Sequence of chain 1.B:
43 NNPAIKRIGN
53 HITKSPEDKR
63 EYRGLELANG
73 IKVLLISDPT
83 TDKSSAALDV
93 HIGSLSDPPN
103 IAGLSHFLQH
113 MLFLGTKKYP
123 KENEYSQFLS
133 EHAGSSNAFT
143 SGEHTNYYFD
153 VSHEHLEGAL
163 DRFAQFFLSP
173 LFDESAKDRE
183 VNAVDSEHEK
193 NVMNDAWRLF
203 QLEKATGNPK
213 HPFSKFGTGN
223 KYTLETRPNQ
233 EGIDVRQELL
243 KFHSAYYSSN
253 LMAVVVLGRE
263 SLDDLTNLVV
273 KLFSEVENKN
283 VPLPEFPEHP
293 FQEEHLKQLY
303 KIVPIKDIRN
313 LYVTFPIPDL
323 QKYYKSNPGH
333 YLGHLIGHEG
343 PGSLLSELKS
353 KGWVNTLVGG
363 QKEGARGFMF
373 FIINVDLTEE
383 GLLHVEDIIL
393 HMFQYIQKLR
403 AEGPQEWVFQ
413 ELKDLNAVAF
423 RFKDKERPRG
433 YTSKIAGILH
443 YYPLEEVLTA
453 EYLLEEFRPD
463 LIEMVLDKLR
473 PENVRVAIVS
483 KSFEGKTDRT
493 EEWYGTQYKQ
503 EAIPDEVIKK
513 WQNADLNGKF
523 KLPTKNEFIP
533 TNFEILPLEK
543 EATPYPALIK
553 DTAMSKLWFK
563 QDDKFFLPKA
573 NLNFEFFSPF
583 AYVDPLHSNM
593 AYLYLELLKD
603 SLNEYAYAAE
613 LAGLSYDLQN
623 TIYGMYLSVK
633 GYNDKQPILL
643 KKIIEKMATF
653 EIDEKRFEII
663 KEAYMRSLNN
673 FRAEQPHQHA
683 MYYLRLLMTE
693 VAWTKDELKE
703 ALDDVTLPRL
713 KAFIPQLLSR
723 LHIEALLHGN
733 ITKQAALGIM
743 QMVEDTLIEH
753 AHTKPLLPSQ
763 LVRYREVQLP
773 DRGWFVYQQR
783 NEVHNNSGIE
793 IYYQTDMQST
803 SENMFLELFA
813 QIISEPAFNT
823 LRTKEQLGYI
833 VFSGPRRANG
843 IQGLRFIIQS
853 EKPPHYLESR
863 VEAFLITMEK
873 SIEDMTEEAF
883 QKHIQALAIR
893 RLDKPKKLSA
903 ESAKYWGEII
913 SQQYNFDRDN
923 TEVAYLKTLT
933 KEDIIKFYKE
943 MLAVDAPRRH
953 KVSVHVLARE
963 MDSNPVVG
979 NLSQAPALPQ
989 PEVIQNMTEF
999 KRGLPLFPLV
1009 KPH

Binding-site contacts:
Ligand atom C12 contacts residue ASN139 of chain 1.B at 3.8 Å.
Ligand atom N16 contacts residue ZN1 of chain 1.Q at 2.6 Å.
Ligand atom C14 contacts residue ZN1 of chain 1.Q at 2.7 Å.
Ligand atom O15 contacts residue ZN1 of chain 1.Q at 2.3 Å.
Ligand atom C26 contacts residue GLU182 of chain 1.B at 3.6 Å.
Ligand atom C10 contacts residue ASN139 of chain 1.B at 3.7 Å.
Ligand atom O15 contacts residue TYR831 of chain 1.B at 2.7 Å (h-bond).
Ligand atom O17 contacts residue GLN111 of chain 1.B at 3.2 Å (h-bond).
Ligand atom O17 contacts residue GLU189 of chain 1.B at 3.6 Å (salt-bridge).
Ligand atom N04 contacts residue PHE820 of chain 1.B at 3.3 Å.
Ligand atom C06 contacts residue PHE820 of chain 1.B at 3.7 Å (hydrophobic).
Ligand atom N01 contacts residue PHE820 of chain 1.B at 3.7 Å.
Ligand atom C24 contacts residue LEU116 of chain 1.B at 3.6 Å (hydrophobic).
Ligand atom C07 contacts residue ASN139 of chain 1.B at 3.6 Å.
Ligand atom O17 contacts residue HIS108 of chain 1.B at 2.6 Å (h-bond).
Ligand atom C25 contacts residue LEU116 of chain 1.B at 2.9 Å (hydrophobic).
Ligand atom C23 contacts residue PHE820 of chain 1.B at 3.7 Å (hydrophobic).
Ligand atom C28 contacts residue ARG824 of chain 1.B at 3.8 Å.
Ligand atom O17 contacts residue HIS112 of chain 1.B at 3.7 Å.
Ligand atom C26 contacts residue HIS112 of chain 1.B at 3.6 Å.
Ligand atom O30 contacts residue ASN139 of chain 1.B at 3.6 Å (h-bond).
Ligand atom O15 contacts residue HIS112 of chain 1.B at 3.7 Å.
Ligand atom O11 contacts residue TYR831 of chain 1.B at 3.1 Å.
Ligand atom N16 contacts residue HIS112 of chain 1.B at 3.7 Å.
Ligand atom C13 contacts residue ALA140 of chain 1.B at 3.5 Å (hydrophobic).
Ligand atom C02 contacts residue PHE820 of chain 1.B at 3.6 Å (hydrophobic).
Ligand atom C14 contacts residue TYR831 of chain 1.B at 3.6 Å (hydrophobic).
Ligand atom N16 contacts residue GLN111 of chain 1.B at 3.0 Å (h-bond).
Ligand atom O17 contacts residue ZN1 of chain 1.Q at 2.1 Å.
Ligand atom N03 contacts residue PHE820 of chain 1.B at 3.5 Å.
Ligand atom N01 contacts residue SER128 of chain 1.B at 3.5 Å (h-bond).
Ligand atom N16 contacts residue ALA140 of chain 1.B at 3.6 Å (h-bond).
Ligand atom C18 contacts residue GLN111 of chain 1.B at 3.4 Å.
Ligand atom C18 contacts residue ASN139 of chain 1.B at 3.5 Å.
Ligand atom C10 contacts residue TYR831 of chain 1.B at 3.6 Å (hydrophobic).
Ligand atom C13 contacts residue ASN139 of chain 1.B at 3.4 Å.
Ligand atom O11 contacts residue ARG824 of chain 1.B at 2.8 Å (salt-bridge).
Ligand atom O15 contacts residue GLU189 of chain 1.B at 2.9 Å (salt-bridge).
Ligand atom N09 contacts residue ASN139 of chain 1.B at 2.8 Å (h-bond).
Ligand atom C14 contacts residue HIS112 of chain 1.B at 3.7 Å.

This small molecule binds to this protein.
Small molecule (SMILES): [H]/N=C(/N)NCCC[C@H](NC(=O)[C@@H](CC(=O)NO)Cc1ccc2ccccc2c1)C(=O)NCC(=O)NCC(N)=O